Binding-site contacts:
Ligand atom C8 contacts residue GLN114 of chain 1.E at 3.8 Å.
Ligand atom C8 contacts residue GLN113 of chain 1.E at 3.6 Å.
Ligand atom C5 contacts residue ASN115 of chain 1.E at 3.7 Å.
Ligand atom N2 contacts residue ASN115 of chain 1.E at 3.2 Å (h-bond).
Ligand atom C1 contacts residue VAL119 of chain 1.E at 3.8 Å (hydrophobic).
Ligand atom O6 contacts residue VAL119 of chain 1.E at 3.0 Å.
Ligand atom C7 contacts residue ASN115 of chain 1.E at 3.6 Å.
Ligand atom C4 contacts residue ASN115 of chain 1.E at 4.4 Å.
Ligand atom C4 contacts residue VAL119 of chain 1.E at 3.9 Å (hydrophobic).
Ligand atom C6 contacts residue VAL119 of chain 1.E at 2.7 Å (hydrophobic).
Ligand atom C2 contacts residue ASN115 of chain 1.E at 2.8 Å.
Ligand atom O7 contacts residue ASN115 of chain 1.E at 4.4 Å.
Ligand atom C3 contacts residue ASN115 of chain 1.E at 4.1 Å.
Ligand atom C1 contacts residue ASN115 of chain 1.E at 1.6 Å.
Ligand atom C2 contacts residue VAL119 of chain 1.E at 4.5 Å (hydrophobic).
Ligand atom O5 contacts residue VAL119 of chain 1.E at 2.5 Å.
Ligand atom C5 contacts residue VAL119 of chain 1.E at 3.1 Å (hydrophobic).
Ligand atom C8 contacts residue ASN115 of chain 1.E at 3.2 Å.
Ligand atom O5 contacts residue ASN115 of chain 1.E at 2.4 Å (h-bond).

Sequence of chain 1.E:
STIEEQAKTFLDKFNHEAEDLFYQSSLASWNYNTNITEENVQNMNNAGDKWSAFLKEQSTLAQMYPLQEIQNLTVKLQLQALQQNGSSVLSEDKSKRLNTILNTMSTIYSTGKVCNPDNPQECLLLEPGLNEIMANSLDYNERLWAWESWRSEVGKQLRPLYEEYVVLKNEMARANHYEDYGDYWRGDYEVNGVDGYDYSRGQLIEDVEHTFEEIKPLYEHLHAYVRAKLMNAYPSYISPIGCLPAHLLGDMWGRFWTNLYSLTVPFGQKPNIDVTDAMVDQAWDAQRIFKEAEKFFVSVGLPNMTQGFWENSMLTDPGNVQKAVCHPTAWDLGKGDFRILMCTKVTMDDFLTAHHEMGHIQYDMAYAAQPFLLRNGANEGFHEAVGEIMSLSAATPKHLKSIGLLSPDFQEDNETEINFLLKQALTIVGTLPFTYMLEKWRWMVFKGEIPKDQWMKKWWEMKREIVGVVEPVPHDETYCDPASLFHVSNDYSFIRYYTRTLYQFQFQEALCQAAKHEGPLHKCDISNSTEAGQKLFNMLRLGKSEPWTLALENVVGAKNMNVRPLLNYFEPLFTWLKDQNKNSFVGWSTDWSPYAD

This small molecule binds to this protein.
Small molecule (SMILES): CC(=O)N[C@@H]1[C@@H](O)[C@H](O)[C@@H](CO)O[C@H]1O